A protein and the small-molecule ligand that binds it are described below.
Small molecule (SMILES): CC(=O)N[C@H]1[C@H](O[C@H]2[C@H](O)[C@@H](NC(C)=O)CO[C@@H]2CO)O[C@H](CO)[C@@H](O)[C@@H]1O

Sequence of chain 1.B:
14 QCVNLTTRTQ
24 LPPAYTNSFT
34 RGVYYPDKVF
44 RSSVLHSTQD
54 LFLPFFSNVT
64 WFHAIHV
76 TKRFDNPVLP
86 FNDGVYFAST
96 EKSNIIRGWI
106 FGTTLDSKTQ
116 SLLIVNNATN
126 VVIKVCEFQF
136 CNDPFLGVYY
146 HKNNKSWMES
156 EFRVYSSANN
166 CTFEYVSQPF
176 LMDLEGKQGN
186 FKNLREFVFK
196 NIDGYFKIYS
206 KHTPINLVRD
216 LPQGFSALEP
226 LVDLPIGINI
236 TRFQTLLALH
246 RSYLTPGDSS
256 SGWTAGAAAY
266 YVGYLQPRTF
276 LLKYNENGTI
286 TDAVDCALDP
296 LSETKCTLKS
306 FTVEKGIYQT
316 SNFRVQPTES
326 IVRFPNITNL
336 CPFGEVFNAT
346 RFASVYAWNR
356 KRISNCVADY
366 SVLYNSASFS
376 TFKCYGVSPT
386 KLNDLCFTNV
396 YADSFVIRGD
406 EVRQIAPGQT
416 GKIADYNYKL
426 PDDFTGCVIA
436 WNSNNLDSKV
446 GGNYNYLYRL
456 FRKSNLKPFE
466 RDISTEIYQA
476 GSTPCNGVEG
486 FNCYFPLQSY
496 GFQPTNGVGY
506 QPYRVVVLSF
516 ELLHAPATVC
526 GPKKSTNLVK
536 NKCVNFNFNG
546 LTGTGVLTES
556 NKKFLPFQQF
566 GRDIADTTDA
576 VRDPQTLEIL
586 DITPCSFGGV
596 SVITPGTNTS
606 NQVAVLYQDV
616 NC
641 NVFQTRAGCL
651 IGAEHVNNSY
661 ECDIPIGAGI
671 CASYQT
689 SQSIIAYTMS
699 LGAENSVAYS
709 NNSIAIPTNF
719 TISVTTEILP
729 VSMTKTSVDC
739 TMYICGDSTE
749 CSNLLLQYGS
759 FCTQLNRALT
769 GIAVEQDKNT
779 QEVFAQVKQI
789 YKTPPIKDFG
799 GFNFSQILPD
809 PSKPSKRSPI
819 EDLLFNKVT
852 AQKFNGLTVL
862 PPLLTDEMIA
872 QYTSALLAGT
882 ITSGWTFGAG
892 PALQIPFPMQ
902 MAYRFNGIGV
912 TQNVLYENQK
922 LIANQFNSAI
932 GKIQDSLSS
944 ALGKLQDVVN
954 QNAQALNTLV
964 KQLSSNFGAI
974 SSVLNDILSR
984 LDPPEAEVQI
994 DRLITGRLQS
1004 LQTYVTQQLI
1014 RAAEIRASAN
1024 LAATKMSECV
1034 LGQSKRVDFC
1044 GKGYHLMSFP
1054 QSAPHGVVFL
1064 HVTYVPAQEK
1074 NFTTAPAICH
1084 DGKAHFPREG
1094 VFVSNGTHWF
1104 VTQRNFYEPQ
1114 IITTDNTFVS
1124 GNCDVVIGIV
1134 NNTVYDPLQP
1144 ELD

Binding-site contacts:
Ligand atom C8 contacts residue ASN717 of chain 1.B at 4.4 Å.
Ligand atom O5 contacts residue GLN926 of chain 1.B at 4.2 Å.
Ligand atom O7 contacts residue LEU922 of chain 1.B at 4.5 Å.
Ligand atom C2 contacts residue ASN717 of chain 1.B at 2.5 Å.
Ligand atom C5 contacts residue ASN717 of chain 1.B at 3.7 Å.
Ligand atom C3 contacts residue ASN717 of chain 1.B at 3.8 Å.
Ligand atom C1 contacts residue GLN1071 of chain 1.B at 4.3 Å.
Ligand atom C1 contacts residue ASN717 of chain 1.B at 1.4 Å.
Ligand atom N2 contacts residue ASN717 of chain 1.B at 2.9 Å (h-bond).
Ligand atom O4 contacts residue LEU922 of chain 1.B at 4.4 Å.
Ligand atom C3 contacts residue LEU922 of chain 1.B at 4.0 Å (hydrophobic).
Ligand atom O7 contacts residue ASN717 of chain 1.B at 3.4 Å (h-bond).
Ligand atom C4 contacts residue ASN717 of chain 1.B at 4.2 Å.
Ligand atom O5 contacts residue ASN717 of chain 1.B at 2.4 Å (h-bond).
Ligand atom C8 contacts residue GLN926 of chain 1.B at 4.3 Å.
Ligand atom C7 contacts residue ASN717 of chain 1.B at 3.4 Å.
Ligand atom O7 contacts residue GLN1071 of chain 1.B at 3.5 Å (h-bond).
Ligand atom C5 contacts residue GLN926 of chain 1.B at 4.0 Å.
Ligand atom C6 contacts residue GLN926 of chain 1.B at 3.6 Å.
Ligand atom C5 contacts residue LEU922 of chain 1.B at 4.2 Å (hydrophobic).
Ligand atom O5 contacts residue GLN1071 of chain 1.B at 4.3 Å.